Binding-site contacts:
Ligand atom C1 contacts residue SER69 of chain 1.D at 4.0 Å.
Ligand atom C4 contacts residue ASN67 of chain 1.D at 4.2 Å.
Ligand atom C5 contacts residue SER69 of chain 1.D at 4.0 Å.
Ligand atom C5 contacts residue ASN67 of chain 1.D at 3.7 Å.
Ligand atom C6 contacts residue SER69 of chain 1.D at 4.4 Å.
Ligand atom C7 contacts residue ASN67 of chain 1.D at 3.8 Å.
Ligand atom C3 contacts residue ASN67 of chain 1.D at 3.8 Å.
Ligand atom O5 contacts residue SER69 of chain 1.D at 3.8 Å.
Ligand atom N2 contacts residue ASN67 of chain 1.D at 2.9 Å (h-bond).
Ligand atom O7 contacts residue ASN67 of chain 1.D at 4.2 Å.
Ligand atom O5 contacts residue ASN67 of chain 1.D at 2.4 Å (h-bond).
Ligand atom C2 contacts residue ASN67 of chain 1.D at 2.5 Å.
Ligand atom C1 contacts residue ASN67 of chain 1.D at 1.4 Å.

This protein binds this small molecule.
Small molecule (SMILES): CC(=O)N[C@@H]1[C@@H](O)[C@H](O)[C@@H](CO)O[C@H]1O

Sequence of chain 1.D:
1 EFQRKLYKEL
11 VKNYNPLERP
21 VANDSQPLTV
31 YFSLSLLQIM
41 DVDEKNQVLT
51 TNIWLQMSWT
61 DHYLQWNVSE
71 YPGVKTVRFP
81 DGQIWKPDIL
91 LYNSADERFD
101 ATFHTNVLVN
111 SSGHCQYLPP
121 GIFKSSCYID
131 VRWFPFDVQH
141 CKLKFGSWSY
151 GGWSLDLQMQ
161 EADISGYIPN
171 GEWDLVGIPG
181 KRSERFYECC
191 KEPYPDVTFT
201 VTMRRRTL